Binding-site contacts:
Ligand atom O5 contacts residue HIS378 of chain 1.A at 3.5 Å (h-bond).
Ligand atom O6 contacts residue ASN485 of chain 1.A at 2.7 Å (h-bond).
Ligand atom O6 contacts residue VAL456 of chain 1.A at 3.4 Å.
Ligand atom C6 contacts residue HIS378 of chain 1.A at 3.3 Å.
Ligand atom C4 contacts residue ASN485 of chain 1.A at 3.9 Å.
Ligand atom O4 contacts residue ASN485 of chain 1.A at 3.3 Å (h-bond).
Ligand atom C8 contacts residue THR379 of chain 1.A at 3.8 Å.
Ligand atom O7 contacts residue ASN285 of chain 1.A at 3.2 Å (h-bond).
Ligand atom C2 contacts residue ASN285 of chain 1.A at 3.8 Å.
Ligand atom C3 contacts residue GLY676 of chain 1.A at 3.8 Å.
Ligand atom C6 contacts residue ASN485 of chain 1.A at 3.1 Å.
Ligand atom C1 contacts residue ASN285 of chain 1.A at 3.8 Å.
Ligand atom C5 contacts residue LEU137 of chain 1.A at 3.9 Å (hydrophobic).
Ligand atom O4 contacts residue SER675 of chain 1.A at 3.5 Å.
Ligand atom C6 contacts residue GLY136 of chain 1.A at 4.0 Å.
Ligand atom C5 contacts residue GLY136 of chain 1.A at 4.0 Å.
Ligand atom C1 contacts residue HIS378 of chain 1.A at 3.5 Å.
Ligand atom C7 contacts residue ASN285 of chain 1.A at 3.0 Å.
Ligand atom C2 contacts residue HIS378 of chain 1.A at 3.4 Å.
Ligand atom C4 contacts residue GLY676 of chain 1.A at 3.6 Å.
Ligand atom N1 contacts residue ASN285 of chain 1.A at 3.3 Å (h-bond).
Ligand atom O2 contacts residue GLU673 of chain 1.A at 3.0 Å (salt-bridge).
Ligand atom N1 contacts residue HIS378 of chain 1.A at 2.9 Å (h-bond).
Ligand atom C2 contacts residue GLU673 of chain 1.A at 3.7 Å.
Ligand atom O7 contacts residue LEU137 of chain 1.A at 3.6 Å.
Ligand atom O6 contacts residue HIS378 of chain 1.A at 2.6 Å (h-bond).
Ligand atom O3 contacts residue GLU673 of chain 1.A at 2.6 Å (salt-bridge).
Ligand atom O2 contacts residue TYR574 of chain 1.A at 3.1 Å (h-bond).
Ligand atom C8 contacts residue ASN285 of chain 1.A at 3.5 Å.
Ligand atom O3 contacts residue ALA674 of chain 1.A at 3.2 Å (h-bond).
Ligand atom O4 contacts residue GLY676 of chain 1.A at 2.6 Å (h-bond).
Ligand atom O3 contacts residue GLY676 of chain 1.A at 3.1 Å (h-bond).
Ligand atom O5 contacts residue LEU137 of chain 1.A at 4.0 Å.
Ligand atom C7 contacts residue HIS378 of chain 1.A at 4.0 Å.
Ligand atom C4 contacts residue SER675 of chain 1.A at 4.0 Å.
Ligand atom O3 contacts residue SER675 of chain 1.A at 2.9 Å (h-bond).
Ligand atom C8 contacts residue ASP340 of chain 1.A at 3.7 Å.
Ligand atom C3 contacts residue SER675 of chain 1.A at 4.0 Å.
Ligand atom C3 contacts residue GLU673 of chain 1.A at 3.2 Å.
Ligand atom O2 contacts residue ASN285 of chain 1.A at 2.8 Å (h-bond).

Sequence of chain 1.A:
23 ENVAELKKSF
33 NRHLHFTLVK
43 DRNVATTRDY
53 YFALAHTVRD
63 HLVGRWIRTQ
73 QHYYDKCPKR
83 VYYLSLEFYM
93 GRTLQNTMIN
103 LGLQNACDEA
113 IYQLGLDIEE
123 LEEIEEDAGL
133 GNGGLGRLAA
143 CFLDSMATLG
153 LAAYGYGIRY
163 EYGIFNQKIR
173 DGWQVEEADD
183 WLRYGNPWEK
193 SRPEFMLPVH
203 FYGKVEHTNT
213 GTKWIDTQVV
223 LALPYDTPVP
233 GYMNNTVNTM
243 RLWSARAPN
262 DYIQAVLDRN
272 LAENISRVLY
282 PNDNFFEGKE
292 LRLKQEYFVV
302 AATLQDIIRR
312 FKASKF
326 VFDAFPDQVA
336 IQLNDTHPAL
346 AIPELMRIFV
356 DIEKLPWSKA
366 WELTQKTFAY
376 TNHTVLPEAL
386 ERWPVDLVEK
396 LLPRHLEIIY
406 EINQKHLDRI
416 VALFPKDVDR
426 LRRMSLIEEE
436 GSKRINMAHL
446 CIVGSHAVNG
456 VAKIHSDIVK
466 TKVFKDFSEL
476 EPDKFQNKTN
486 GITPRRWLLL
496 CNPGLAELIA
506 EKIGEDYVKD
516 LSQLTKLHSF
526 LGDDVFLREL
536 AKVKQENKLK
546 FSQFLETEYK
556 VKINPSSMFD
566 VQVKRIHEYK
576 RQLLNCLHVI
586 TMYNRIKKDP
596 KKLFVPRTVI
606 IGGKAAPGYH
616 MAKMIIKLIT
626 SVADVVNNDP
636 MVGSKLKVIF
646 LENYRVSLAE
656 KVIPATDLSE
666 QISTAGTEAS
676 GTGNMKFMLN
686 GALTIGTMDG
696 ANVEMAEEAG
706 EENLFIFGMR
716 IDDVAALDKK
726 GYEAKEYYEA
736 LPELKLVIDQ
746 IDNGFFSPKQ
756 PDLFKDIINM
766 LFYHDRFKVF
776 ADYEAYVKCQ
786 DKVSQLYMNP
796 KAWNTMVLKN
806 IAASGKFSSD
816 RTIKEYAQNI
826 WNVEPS

A small-molecule ligand and the protein it binds are described below.
Small molecule (SMILES): CC(=O)N[C@@H]1O[C@H](CO)[C@@H](O)[C@H](O)[C@H]1O